Binding-site contacts:
Ligand atom C23 contacts residue LEU112 of chain 1.B at 3.7 Å (hydrophobic).
Ligand atom C1 contacts residue ASN11 of chain 1.B at 3.7 Å.
Ligand atom C9 contacts residue TRP67 of chain 1.B at 3.6 Å (hydrophobic).
Ligand atom C11 contacts residue SER76 of chain 1.B at 3.3 Å.
Ligand atom C26 contacts residue LEU112 of chain 2.A at 3.5 Å (hydrophobic).
Ligand atom S1 contacts residue TRP67 of chain 1.B at 3.6 Å.
Ligand atom C24 contacts residue SER110 of chain 2.A at 3.6 Å.
Ligand atom C1 contacts residue ASP116 of chain 1.B at 3.7 Å.
Ligand atom O1 contacts residue ASN11 of chain 1.B at 2.9 Å (h-bond).
Ligand atom N1 contacts residue ASP116 of chain 1.B at 2.8 Å (salt-bridge).
Ligand atom C1 contacts residue TYR31 of chain 1.B at 3.3 Å (hydrophobic).
Ligand atom O5 contacts residue LYS109 of chain 2.A at 3.1 Å (salt-bridge).
Ligand atom C16 contacts residue LEU112 of chain 1.B at 3.6 Å (hydrophobic).
Ligand atom C25 contacts residue SER110 of chain 2.A at 3.7 Å.
Ligand atom C1 contacts residue LEU13 of chain 1.B at 3.7 Å (hydrophobic).
Ligand atom C24 contacts residue LYS109 of chain 2.A at 3.2 Å.
Ligand atom C31 contacts residue LYS109 of chain 1.B at 3.5 Å.
Ligand atom S1 contacts residue THR78 of chain 1.B at 3.2 Å (h-bond).
Ligand atom C23 contacts residue LYS109 of chain 2.A at 3.3 Å.
Ligand atom O6 contacts residue SER110 of chain 2.A at 2.9 Å (h-bond).
Ligand atom C2 contacts residue VAL35 of chain 1.B at 3.6 Å (hydrophobic).
Ligand atom C20 contacts residue LYS109 of chain 2.A at 3.7 Å.
Ligand atom N3 contacts residue SER76 of chain 1.B at 3.2 Å (h-bond).
Ligand atom N2 contacts residue VAL35 of chain 1.B at 3.6 Å.
Ligand atom O6 contacts residue SER100 of chain 2.A at 2.7 Å (h-bond).
Ligand atom C11 contacts residue SER100 of chain 1.B at 3.4 Å.
Ligand atom O2 contacts residue ASN37 of chain 1.B at 3.0 Å (h-bond).
Ligand atom C26 contacts residue SER100 of chain 2.A at 3.6 Å.
Ligand atom C7 contacts residue LEU98 of chain 1.B at 3.6 Å (hydrophobic).
Ligand atom N2 contacts residue SER33 of chain 1.B at 3.0 Å (h-bond).
Ligand atom C27 contacts residue LEU112 of chain 2.A at 3.5 Å (hydrophobic).
Ligand atom O1 contacts residue TYR31 of chain 1.B at 2.5 Å (h-bond).
Ligand atom C4 contacts residue TRP96 of chain 1.B at 3.5 Å (hydrophobic).
Ligand atom C3 contacts residue ASP116 of chain 1.B at 3.7 Å.
Ligand atom C25 contacts residue SER100 of chain 2.A at 3.3 Å.
Ligand atom O6 contacts residue LEU98 of chain 2.A at 3.3 Å (h-bond).
Ligand atom C15 contacts residue LYS109 of chain 2.A at 3.5 Å.
Ligand atom O8 contacts residue LYS109 of chain 1.B at 2.7 Å (salt-bridge).
Ligand atom O1 contacts residue SER15 of chain 1.B at 2.9 Å (h-bond).
Ligand atom C6 contacts residue SER33 of chain 1.B at 3.4 Å.

Sequence of chain 1.B:
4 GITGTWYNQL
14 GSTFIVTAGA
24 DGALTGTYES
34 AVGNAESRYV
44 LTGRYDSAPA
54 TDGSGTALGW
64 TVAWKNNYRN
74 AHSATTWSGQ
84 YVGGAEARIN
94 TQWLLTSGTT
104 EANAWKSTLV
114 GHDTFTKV

Sequence of chain 2.A:
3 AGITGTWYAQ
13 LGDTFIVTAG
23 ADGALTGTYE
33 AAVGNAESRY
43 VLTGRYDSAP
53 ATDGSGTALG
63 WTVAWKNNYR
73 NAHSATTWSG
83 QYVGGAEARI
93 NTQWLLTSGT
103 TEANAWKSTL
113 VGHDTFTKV

The protein below binds the small molecule below.
Small molecule (SMILES): O=C(CCCC[C@@H]1SC[C@@H]2NC(=O)N[C@@H]21)NCCNC(=O)c1ccc(-c2c3ccc(=O)cc-3oc3cc(O)ccc23)c(C(=O)O)c1